This small molecule binds to this protein.
Small molecule (SMILES): Nc1nc2c(ncn2[C@@H]2O[C@H](CO[P](=O)(O)O[P](=O)(O)OP(O)(O)=S)[C@@H](O)[C@H]2O)c(=O)[nH]1

Binding-site contacts:
Ligand atom C4 contacts residue CYS12 of chain 1.A at 3.2 Å (hydrophobic).
Ligand atom C6 contacts residue ASN226 of chain 1.A at 3.3 Å.
Ligand atom N3 contacts residue CYS12 of chain 1.A at 3.5 Å (h-bond).
Ligand atom O1B contacts residue GLY144 of chain 1.A at 3.1 Å (h-bond).
Ligand atom O1A contacts residue CYS12 of chain 1.A at 2.6 Å (h-bond).
Ligand atom O5' contacts residue SER138 of chain 1.A at 2.8 Å (h-bond).
Ligand atom C2 contacts residue ASN226 of chain 1.A at 3.5 Å.
Ligand atom C2 contacts residue ASN204 of chain 1.A at 3.0 Å.
Ligand atom O2B contacts residue THR143 of chain 1.A at 3.4 Å (h-bond).
Ligand atom O6 contacts residue ASN226 of chain 1.A at 3.0 Å (h-bond).
Ligand atom N3 contacts residue ASN204 of chain 1.A at 2.7 Å (h-bond).
Ligand atom C4' contacts residue SER138 of chain 1.A at 3.4 Å.
Ligand atom C8 contacts residue CYS12 of chain 1.A at 3.4 Å (hydrophobic).
Ligand atom N2 contacts residue ASN204 of chain 1.A at 2.6 Å (h-bond).
Ligand atom O3G contacts residue ASN99 of chain 1.A at 3.3 Å.
Ligand atom N1 contacts residue ASN226 of chain 1.A at 2.6 Å (h-bond).
Ligand atom O2' contacts residue ASN204 of chain 1.A at 2.8 Å (h-bond).
Ligand atom C1' contacts residue ASN204 of chain 1.A at 3.5 Å.
Ligand atom PB contacts residue THR143 of chain 1.A at 3.4 Å.
Ligand atom PG contacts residue ALA97 of chain 1.A at 3.5 Å.
Ligand atom O2' contacts residue TYR222 of chain 1.A at 3.4 Å (h-bond).
Ligand atom O2B contacts residue GLY10 of chain 1.A at 3.5 Å.
Ligand atom C5' contacts residue SER138 of chain 1.A at 3.3 Å.
Ligand atom O2G contacts residue THR143 of chain 1.A at 3.0 Å (h-bond).
Ligand atom O1B contacts residue THR143 of chain 1.A at 2.7 Å (h-bond).
Ligand atom O1A contacts residue GLN11 of chain 1.A at 3.1 Å (h-bond).
Ligand atom N7 contacts residue CYS12 of chain 1.A at 3.4 Å.
Ligand atom O3G contacts residue ALA97 of chain 1.A at 3.1 Å (h-bond).
Ligand atom O6 contacts residue GLN15 of chain 1.A at 3.0 Å.
Ligand atom O3A contacts residue SER138 of chain 1.A at 3.4 Å (h-bond).
Ligand atom O2G contacts residue ALA97 of chain 1.A at 3.4 Å (h-bond).
Ligand atom C5' contacts residue GLY140 of chain 1.A at 3.4 Å.
Ligand atom O2' contacts residue ASP177 of chain 1.A at 2.3 Å (salt-bridge).
Ligand atom O2B contacts residue GLN11 of chain 1.A at 2.5 Å (h-bond).
Ligand atom O1B contacts residue GLY142 of chain 1.A at 3.5 Å (h-bond).
Ligand atom C5 contacts residue CYS12 of chain 1.A at 3.3 Å (hydrophobic).
Ligand atom O3' contacts residue GLU181 of chain 1.A at 3.3 Å (salt-bridge).
Ligand atom O4' contacts residue SER138 of chain 1.A at 3.0 Å.
Ligand atom O3G contacts residue GLY98 of chain 1.A at 3.3 Å (h-bond).
Ligand atom O3G contacts residue GLY142 of chain 1.A at 2.9 Å (h-bond).

Sequence of chain 1.A:
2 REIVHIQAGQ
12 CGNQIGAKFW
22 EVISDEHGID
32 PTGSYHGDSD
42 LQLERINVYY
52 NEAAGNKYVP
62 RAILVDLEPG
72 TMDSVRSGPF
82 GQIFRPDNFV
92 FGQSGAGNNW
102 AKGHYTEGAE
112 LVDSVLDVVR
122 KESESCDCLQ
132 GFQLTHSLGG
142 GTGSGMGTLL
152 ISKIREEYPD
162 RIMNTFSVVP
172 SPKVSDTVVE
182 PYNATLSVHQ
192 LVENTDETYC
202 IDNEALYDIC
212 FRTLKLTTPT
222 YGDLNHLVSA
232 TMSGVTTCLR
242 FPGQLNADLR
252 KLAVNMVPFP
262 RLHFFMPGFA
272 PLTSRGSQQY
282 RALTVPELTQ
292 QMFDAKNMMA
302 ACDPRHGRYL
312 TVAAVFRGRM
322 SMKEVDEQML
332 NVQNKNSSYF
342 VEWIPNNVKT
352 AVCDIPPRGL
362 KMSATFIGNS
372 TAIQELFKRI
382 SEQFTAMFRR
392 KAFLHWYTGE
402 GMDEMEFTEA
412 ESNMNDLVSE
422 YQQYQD